A protein and the small-molecule ligand that binds it are described below.
Small molecule (SMILES): O=C1NCC[C@H]1C[C@H](NC(=O)[C@@H]1CCCN1C(=O)OCc1ccccc1)[C@@H](O)C(=O)NCCc1ccccc1

Sequence of chain 1.B:
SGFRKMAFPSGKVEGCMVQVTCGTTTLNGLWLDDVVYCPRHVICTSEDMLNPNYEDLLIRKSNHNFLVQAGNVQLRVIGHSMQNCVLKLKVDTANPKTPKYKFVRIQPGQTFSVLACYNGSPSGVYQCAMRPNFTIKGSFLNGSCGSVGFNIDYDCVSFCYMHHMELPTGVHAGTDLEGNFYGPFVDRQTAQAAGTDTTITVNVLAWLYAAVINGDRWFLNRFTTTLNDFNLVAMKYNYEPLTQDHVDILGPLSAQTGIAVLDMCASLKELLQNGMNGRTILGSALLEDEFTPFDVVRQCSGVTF

Binding-site contacts:
Ligand atom C21 contacts residue GLY143 of chain 1.A at 3.4 Å.
Ligand atom C21 contacts residue ASN142 of chain 1.A at 3.4 Å.
Ligand atom C5 contacts residue THR190 of chain 1.A at 2.9 Å.
Ligand atom C12 contacts residue HIS164 of chain 1.A at 3.6 Å.
Ligand atom N2 contacts residue GLU166 of chain 1.A at 3.3 Å (salt-bridge).
Ligand atom C22 contacts residue THR26 of chain 1.A at 3.4 Å.
Ligand atom C5 contacts residue GLN192 of chain 1.A at 3.6 Å.
Ligand atom O4 contacts residue HIS41 of chain 1.A at 2.6 Å (h-bond).
Ligand atom O3 contacts residue GLY143 of chain 1.A at 2.8 Å (h-bond).
Ligand atom C27 contacts residue HIS41 of chain 1.A at 3.2 Å.
Ligand atom O4 contacts residue CYS145 of chain 1.A at 2.4 Å (h-bond).
Ligand atom C26 contacts residue HIS41 of chain 1.A at 3.6 Å.
Ligand atom C1 contacts residue GLU166 of chain 1.A at 3.1 Å.
Ligand atom N1 contacts residue CYS145 of chain 1.A at 3.2 Å (h-bond).
Ligand atom C26 contacts residue THR25 of chain 1.A at 3.4 Å.
Ligand atom C20 contacts residue CYS145 of chain 1.A at 2.8 Å (hydrophobic).
Ligand atom C4 contacts residue THR190 of chain 1.A at 3.3 Å.
Ligand atom C23 contacts residue THR25 of chain 1.A at 3.7 Å.
Ligand atom C6 contacts residue GLN189 of chain 1.A at 3.3 Å.
Ligand atom O3 contacts residue CYS145 of chain 1.A at 2.9 Å (h-bond).
Ligand atom C11 contacts residue HIS164 of chain 1.A at 3.1 Å.
Ligand atom C27 contacts residue THR25 of chain 1.A at 3.0 Å.
Ligand atom C20 contacts residue GLY143 of chain 1.A at 3.6 Å.
Ligand atom N3 contacts residue ASN142 of chain 1.A at 3.3 Å (h-bond).
Ligand atom O2 contacts residue HIS163 of chain 1.A at 2.6 Å (h-bond).
Ligand atom C20 contacts residue ASN142 of chain 1.A at 3.6 Å.
Ligand atom C18 contacts residue GLU166 of chain 1.A at 3.5 Å.
Ligand atom C4 contacts residue GLN192 of chain 1.A at 3.6 Å.
Ligand atom O contacts residue GLU166 of chain 1.A at 3.3 Å (salt-bridge).
Ligand atom C25 contacts residue MET49 of chain 1.A at 3.6 Å (hydrophobic).
Ligand atom C14 contacts residue CYS145 of chain 1.A at 3.2 Å (hydrophobic).
Ligand atom O2 contacts residue PHE140 of chain 1.A at 3.4 Å.
Ligand atom C13 contacts residue CYS145 of chain 1.A at 2.8 Å (hydrophobic).
Ligand atom C10 contacts residue HIS164 of chain 1.A at 3.6 Å.
Ligand atom C26 contacts residue MET49 of chain 1.A at 3.5 Å (hydrophobic).
Ligand atom C28 contacts residue THR25 of chain 1.A at 3.1 Å.
Ligand atom O3 contacts residue SER144 of chain 1.A at 3.2 Å (h-bond).
Ligand atom N2 contacts residue PHE140 of chain 1.A at 3.3 Å (h-bond).
Ligand atom N1 contacts residue HIS164 of chain 1.A at 3.0 Å (h-bond).
Ligand atom C19 contacts residue CYS145 of chain 1.A at 1.8 Å (hydrophobic).

Sequence of chain 1.A:
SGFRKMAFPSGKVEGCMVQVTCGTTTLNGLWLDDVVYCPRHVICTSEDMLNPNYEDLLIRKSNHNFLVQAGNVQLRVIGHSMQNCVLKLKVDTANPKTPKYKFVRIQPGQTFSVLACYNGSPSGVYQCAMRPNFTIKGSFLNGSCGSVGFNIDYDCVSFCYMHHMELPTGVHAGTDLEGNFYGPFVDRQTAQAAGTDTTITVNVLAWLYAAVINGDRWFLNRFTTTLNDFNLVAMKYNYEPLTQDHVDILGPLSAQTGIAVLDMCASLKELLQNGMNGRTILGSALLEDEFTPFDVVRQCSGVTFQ